Binding-site contacts:
Ligand atom N2 contacts residue ASN300 of chain 1.C at 3.0 Å (h-bond).
Ligand atom C5 contacts residue ASN300 of chain 1.C at 3.7 Å.
Ligand atom C3 contacts residue ASN300 of chain 1.C at 3.8 Å.
Ligand atom O5 contacts residue ASN300 of chain 1.C at 2.4 Å (h-bond).
Ligand atom C1 contacts residue ASN300 of chain 1.C at 1.4 Å.
Ligand atom C7 contacts residue ASN300 of chain 1.C at 3.9 Å.
Ligand atom C4 contacts residue ASN300 of chain 1.C at 4.2 Å.
Ligand atom O7 contacts residue ASN300 of chain 1.C at 4.0 Å.
Ligand atom C2 contacts residue ASN300 of chain 1.C at 2.5 Å.

Sequence of chain 1.C:
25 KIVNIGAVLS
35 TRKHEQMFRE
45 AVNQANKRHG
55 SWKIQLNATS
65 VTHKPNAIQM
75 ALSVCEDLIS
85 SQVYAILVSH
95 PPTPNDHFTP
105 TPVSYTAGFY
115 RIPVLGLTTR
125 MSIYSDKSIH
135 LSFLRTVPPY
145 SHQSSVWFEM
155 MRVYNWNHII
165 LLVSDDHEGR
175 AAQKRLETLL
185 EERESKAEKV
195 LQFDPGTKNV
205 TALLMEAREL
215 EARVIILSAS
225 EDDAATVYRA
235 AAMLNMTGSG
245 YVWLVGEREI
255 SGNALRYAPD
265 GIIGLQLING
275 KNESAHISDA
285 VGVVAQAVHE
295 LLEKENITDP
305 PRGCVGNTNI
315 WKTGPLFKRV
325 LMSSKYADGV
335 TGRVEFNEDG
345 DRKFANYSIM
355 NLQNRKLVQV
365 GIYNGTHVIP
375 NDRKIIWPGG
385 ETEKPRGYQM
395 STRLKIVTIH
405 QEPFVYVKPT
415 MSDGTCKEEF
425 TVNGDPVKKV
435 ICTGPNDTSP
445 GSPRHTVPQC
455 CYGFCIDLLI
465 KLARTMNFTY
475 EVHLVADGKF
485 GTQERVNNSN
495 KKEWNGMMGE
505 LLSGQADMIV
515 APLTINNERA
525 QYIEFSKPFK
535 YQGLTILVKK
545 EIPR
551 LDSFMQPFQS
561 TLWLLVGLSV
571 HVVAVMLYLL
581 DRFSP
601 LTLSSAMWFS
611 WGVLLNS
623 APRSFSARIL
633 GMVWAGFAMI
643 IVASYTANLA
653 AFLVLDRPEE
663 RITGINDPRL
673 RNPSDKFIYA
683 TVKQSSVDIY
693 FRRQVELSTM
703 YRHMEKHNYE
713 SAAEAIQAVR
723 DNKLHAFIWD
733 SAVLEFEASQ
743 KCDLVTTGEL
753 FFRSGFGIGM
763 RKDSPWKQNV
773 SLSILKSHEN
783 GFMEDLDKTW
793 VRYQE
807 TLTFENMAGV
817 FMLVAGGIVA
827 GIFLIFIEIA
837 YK

This small molecule binds to this protein.
Small molecule (SMILES): CC(=O)N[C@@H]1[C@@H](O)[C@H](O)[C@@H](CO)O[C@H]1O